Binding-site contacts:
Ligand atom O9 contacts residue ALA1082 of chain 1.D at 3.2 Å (h-bond).
Ligand atom C14 contacts residue PHE425 of chain 1.C at 4.2 Å (hydrophobic).
Ligand atom C14 contacts residue ALA423 of chain 1.C at 3.2 Å (hydrophobic).
Ligand atom C24 contacts residue ASP1090 of chain 1.D at 3.3 Å.
Ligand atom C31 contacts residue ASP1083 of chain 1.D at 4.4 Å.
Ligand atom O2 contacts residue LEU1086 of chain 1.D at 4.1 Å.
Ligand atom C10 contacts residue ARG428 of chain 1.C at 3.9 Å.
Ligand atom C29 contacts residue ALA447 of chain 1.C at 3.8 Å (hydrophobic).
Ligand atom C28 contacts residue ALA1082 of chain 1.D at 4.3 Å (hydrophobic).
Ligand atom C29 contacts residue GLY446 of chain 1.C at 4.1 Å.
Ligand atom C31 contacts residue LEU1086 of chain 1.D at 3.4 Å (hydrophobic).
Ligand atom C11 contacts residue LEU1086 of chain 1.D at 3.2 Å (hydrophobic).
Ligand atom C29 contacts residue ARG428 of chain 1.C at 3.2 Å.
Ligand atom C19 contacts residue ARG428 of chain 1.C at 3.9 Å.
Ligand atom C14 contacts residue ARG422 of chain 1.C at 3.2 Å.
Ligand atom O9 contacts residue LEU1086 of chain 1.D at 3.0 Å (h-bond).
Ligand atom C31 contacts residue ALA1082 of chain 1.D at 3.1 Å (hydrophobic).
Ligand atom C32 contacts residue LEU1086 of chain 1.D at 3.2 Å (hydrophobic).
Ligand atom C32 contacts residue ALA1085 of chain 1.D at 3.0 Å (hydrophobic).
Ligand atom O9 contacts residue ALA1085 of chain 1.D at 2.7 Å.
Ligand atom C14 contacts residue ARG428 of chain 1.C at 3.2 Å.
Ligand atom C8 contacts residue PHE425 of chain 1.C at 4.3 Å (hydrophobic).
Ligand atom C8 contacts residue LEU1086 of chain 1.D at 4.4 Å (hydrophobic).
Ligand atom C11 contacts residue PHE425 of chain 1.C at 3.6 Å (hydrophobic).
Ligand atom C30 contacts residue ALA1085 of chain 1.D at 3.9 Å (hydrophobic).
Ligand atom O5 contacts residue ARG428 of chain 1.C at 3.1 Å (salt-bridge).
Ligand atom O8 contacts residue ARG428 of chain 1.C at 4.5 Å.
Ligand atom C30 contacts residue LEU1086 of chain 1.D at 3.5 Å (hydrophobic).
Ligand atom O8 contacts residue ALA447 of chain 1.C at 4.5 Å.
Ligand atom N2 contacts residue ASP1090 of chain 1.D at 4.0 Å.
Ligand atom C31 contacts residue ALA1085 of chain 1.D at 3.7 Å (hydrophobic).
Ligand atom C28 contacts residue ALA1085 of chain 1.D at 3.4 Å (hydrophobic).
Ligand atom C12 contacts residue PRO1257 of chain 1.D at 3.9 Å (hydrophobic).
Ligand atom C14 contacts residue GLY424 of chain 1.C at 4.4 Å.
Ligand atom C6 contacts residue LEU1086 of chain 1.D at 4.4 Å (hydrophobic).
Ligand atom C28 contacts residue LEU1086 of chain 1.D at 3.8 Å (hydrophobic).
Ligand atom C13 contacts residue ARG428 of chain 1.C at 4.1 Å.
Ligand atom C15 contacts residue PRO1257 of chain 1.D at 3.3 Å (hydrophobic).

Sequence of chain 1.D:
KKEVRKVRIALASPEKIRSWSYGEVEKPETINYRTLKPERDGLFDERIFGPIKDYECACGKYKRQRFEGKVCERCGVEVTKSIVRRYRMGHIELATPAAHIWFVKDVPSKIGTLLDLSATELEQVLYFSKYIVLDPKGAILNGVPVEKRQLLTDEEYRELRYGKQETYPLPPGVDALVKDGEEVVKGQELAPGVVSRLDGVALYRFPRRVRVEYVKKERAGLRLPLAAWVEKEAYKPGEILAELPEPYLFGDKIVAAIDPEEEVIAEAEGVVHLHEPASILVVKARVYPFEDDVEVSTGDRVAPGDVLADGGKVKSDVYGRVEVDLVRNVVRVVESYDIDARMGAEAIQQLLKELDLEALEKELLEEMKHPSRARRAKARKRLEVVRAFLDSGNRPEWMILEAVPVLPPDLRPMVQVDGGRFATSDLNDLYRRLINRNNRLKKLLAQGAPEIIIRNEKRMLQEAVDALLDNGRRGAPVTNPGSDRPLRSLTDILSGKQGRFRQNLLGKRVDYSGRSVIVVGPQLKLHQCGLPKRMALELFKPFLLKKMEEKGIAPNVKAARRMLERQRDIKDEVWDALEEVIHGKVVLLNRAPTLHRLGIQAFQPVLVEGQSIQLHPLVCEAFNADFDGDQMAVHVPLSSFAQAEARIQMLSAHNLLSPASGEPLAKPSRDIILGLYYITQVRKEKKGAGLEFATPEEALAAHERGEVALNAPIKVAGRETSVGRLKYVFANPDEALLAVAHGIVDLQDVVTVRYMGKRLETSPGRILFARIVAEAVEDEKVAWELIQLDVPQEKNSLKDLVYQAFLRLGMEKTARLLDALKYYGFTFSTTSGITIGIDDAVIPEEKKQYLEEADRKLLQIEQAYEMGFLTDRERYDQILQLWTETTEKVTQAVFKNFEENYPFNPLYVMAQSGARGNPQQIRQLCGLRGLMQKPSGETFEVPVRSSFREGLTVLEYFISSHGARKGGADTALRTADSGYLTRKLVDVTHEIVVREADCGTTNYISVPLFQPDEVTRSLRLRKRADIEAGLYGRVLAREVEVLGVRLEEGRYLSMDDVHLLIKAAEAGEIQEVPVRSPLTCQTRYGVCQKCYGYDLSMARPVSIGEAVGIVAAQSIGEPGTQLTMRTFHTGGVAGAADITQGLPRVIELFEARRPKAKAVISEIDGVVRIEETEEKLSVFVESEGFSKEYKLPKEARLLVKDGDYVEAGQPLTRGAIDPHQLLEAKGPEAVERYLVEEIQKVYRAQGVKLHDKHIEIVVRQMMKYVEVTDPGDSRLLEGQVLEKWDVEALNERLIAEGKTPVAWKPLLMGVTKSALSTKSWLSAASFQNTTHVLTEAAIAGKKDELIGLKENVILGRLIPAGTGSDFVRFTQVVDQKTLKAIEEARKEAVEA

This protein binds this small molecule.
Small molecule (SMILES): CNC(=O)[C@@H](C)[C@H]1C(=O)/C(=C(O)/C=C/C(C)=C/[C@@H](C)[C@H]2O[C@@]3(C)O[C@H](C=C[C@@]34CO4)[C@@H]2C)C(=O)N1[C@@H]1CC[C@H](O)[C@H](C)O1

Sequence of chain 1.C:
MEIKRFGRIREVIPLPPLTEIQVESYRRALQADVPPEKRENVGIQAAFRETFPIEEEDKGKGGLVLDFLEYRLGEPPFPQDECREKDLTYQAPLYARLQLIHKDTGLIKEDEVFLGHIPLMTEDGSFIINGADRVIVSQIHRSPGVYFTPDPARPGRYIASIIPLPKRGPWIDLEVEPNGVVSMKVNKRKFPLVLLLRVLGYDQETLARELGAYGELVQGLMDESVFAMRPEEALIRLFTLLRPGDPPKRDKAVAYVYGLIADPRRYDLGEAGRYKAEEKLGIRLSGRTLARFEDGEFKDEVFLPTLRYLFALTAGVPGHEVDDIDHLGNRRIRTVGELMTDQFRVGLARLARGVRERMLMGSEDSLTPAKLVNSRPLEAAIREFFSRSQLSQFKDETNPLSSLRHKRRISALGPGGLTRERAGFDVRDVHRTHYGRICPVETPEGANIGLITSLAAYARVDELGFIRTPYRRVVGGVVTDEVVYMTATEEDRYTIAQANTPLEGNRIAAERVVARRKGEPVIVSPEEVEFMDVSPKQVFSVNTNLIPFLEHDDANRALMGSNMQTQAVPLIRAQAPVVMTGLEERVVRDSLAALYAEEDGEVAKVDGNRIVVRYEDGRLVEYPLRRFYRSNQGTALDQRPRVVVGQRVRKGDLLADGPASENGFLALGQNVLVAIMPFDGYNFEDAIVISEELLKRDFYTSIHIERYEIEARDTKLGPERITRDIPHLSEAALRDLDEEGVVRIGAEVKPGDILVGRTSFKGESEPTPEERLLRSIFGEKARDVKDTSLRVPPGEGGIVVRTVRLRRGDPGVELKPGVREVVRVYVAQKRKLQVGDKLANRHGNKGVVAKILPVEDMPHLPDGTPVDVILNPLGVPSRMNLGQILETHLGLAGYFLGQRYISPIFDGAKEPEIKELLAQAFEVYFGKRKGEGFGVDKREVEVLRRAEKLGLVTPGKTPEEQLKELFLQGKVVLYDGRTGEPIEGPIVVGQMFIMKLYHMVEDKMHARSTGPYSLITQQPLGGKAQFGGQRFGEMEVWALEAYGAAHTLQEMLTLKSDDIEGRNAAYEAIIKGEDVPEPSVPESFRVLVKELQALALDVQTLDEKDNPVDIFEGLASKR